Binding-site contacts:
Ligand atom O6 contacts residue ASN269 of chain 1.A at 4.4 Å.
Ligand atom O7 contacts residue GLN404 of chain 1.A at 4.3 Å.
Ligand atom O7 contacts residue ASN269 of chain 1.A at 4.0 Å.
Ligand atom O5 contacts residue ASN269 of chain 1.A at 2.2 Å (h-bond).
Ligand atom C3 contacts residue ASN269 of chain 1.A at 3.9 Å.
Ligand atom C4 contacts residue ASN269 of chain 1.A at 4.2 Å.
Ligand atom N2 contacts residue ASN269 of chain 1.A at 3.0 Å (h-bond).
Ligand atom O6 contacts residue ILE290 of chain 1.A at 2.9 Å.
Ligand atom N2 contacts residue GLN404 of chain 1.A at 4.4 Å.
Ligand atom C7 contacts residue GLN404 of chain 1.A at 3.6 Å.
Ligand atom C5 contacts residue ILE290 of chain 1.A at 4.5 Å (hydrophobic).
Ligand atom C1 contacts residue ASN269 of chain 1.A at 1.4 Å.
Ligand atom C7 contacts residue ASN269 of chain 1.A at 3.5 Å.
Ligand atom O5 contacts residue ILE290 of chain 1.A at 3.7 Å.
Ligand atom C8 contacts residue GLN404 of chain 1.A at 2.2 Å.
Ligand atom C6 contacts residue ASN269 of chain 1.A at 4.4 Å.
Ligand atom C5 contacts residue ASN269 of chain 1.A at 3.4 Å.
Ligand atom C6 contacts residue ILE290 of chain 1.A at 4.0 Å (hydrophobic).
Ligand atom C2 contacts residue ASN269 of chain 1.A at 2.6 Å.

Sequence of chain 1.A:
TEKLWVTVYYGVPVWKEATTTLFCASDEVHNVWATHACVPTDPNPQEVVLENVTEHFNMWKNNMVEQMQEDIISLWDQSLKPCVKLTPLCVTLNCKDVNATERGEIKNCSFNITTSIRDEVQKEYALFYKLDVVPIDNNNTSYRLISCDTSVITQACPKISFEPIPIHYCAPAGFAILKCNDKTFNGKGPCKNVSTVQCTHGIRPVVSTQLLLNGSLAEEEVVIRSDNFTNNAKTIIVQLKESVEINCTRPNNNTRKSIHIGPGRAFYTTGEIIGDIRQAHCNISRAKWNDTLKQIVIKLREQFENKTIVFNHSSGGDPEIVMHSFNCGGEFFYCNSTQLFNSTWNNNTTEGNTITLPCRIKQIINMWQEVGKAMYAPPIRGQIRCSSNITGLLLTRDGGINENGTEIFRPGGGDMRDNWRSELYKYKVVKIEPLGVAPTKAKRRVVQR

This protein binds this small molecule.
Small molecule (SMILES): CC(=O)N[C@H]1[C@H](O[C@H]2[C@H](O)[C@@H](NC(C)=O)CO[C@@H]2CO)O[C@H](CO)[C@@H](O)[C@@H]1O